Sequence of chain 1.A:
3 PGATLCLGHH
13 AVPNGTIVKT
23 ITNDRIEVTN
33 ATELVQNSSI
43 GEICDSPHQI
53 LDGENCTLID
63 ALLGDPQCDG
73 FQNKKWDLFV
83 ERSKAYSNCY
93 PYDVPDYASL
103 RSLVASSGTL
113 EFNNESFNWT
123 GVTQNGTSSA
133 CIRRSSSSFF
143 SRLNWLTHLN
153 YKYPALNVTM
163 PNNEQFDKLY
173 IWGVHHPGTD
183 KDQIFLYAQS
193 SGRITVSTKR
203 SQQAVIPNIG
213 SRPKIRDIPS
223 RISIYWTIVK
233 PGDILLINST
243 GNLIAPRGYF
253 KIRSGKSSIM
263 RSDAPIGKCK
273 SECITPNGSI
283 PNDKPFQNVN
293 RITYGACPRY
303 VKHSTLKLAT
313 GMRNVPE

Sequence of chain 2.A:
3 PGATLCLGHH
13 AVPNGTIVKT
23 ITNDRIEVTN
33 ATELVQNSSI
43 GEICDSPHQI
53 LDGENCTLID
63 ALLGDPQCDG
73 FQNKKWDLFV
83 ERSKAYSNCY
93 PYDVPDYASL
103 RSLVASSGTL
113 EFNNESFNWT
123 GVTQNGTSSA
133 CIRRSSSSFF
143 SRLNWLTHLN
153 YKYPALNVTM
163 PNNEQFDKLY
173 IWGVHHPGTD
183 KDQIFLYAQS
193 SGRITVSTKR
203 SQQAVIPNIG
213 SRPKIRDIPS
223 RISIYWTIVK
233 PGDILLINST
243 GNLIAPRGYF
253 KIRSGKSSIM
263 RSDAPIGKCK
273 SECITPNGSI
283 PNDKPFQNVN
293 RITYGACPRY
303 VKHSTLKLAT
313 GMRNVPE

This protein binds this small molecule.
Small molecule (SMILES): CC(=O)N[C@H]1[C@H](O[C@H]2[C@H](O)[C@@H](NC(C)=O)CO[C@@H]2CO)O[C@H](CO)[C@@H](O[C@@H]2O[C@H](CO)[C@@H](O)[C@H](O)[C@@H]2O)[C@@H]1O

Binding-site contacts:
Ligand atom C8 contacts residue THR181 of chain 2.A at 3.7 Å.
Ligand atom C2 contacts residue ASN159 of chain 1.A at 2.5 Å.
Ligand atom O5 contacts residue LEU238 of chain 1.A at 4.2 Å.
Ligand atom C2 contacts residue SER213 of chain 2.A at 4.1 Å.
Ligand atom O7 contacts residue LYS216 of chain 2.A at 2.8 Å (salt-bridge).
Ligand atom C7 contacts residue NAG1 of chain 1.D at 4.0 Å.
Ligand atom O7 contacts residue ARG214 of chain 2.A at 4.3 Å.
Ligand atom C7 contacts residue ASN159 of chain 1.A at 3.9 Å.
Ligand atom C2 contacts residue LYS216 of chain 2.A at 3.5 Å.
Ligand atom O7 contacts residue ASN159 of chain 1.A at 4.3 Å.
Ligand atom C8 contacts residue NAG1 of chain 1.D at 4.1 Å.
Ligand atom C4 contacts residue LYS216 of chain 2.A at 3.7 Å.
Ligand atom N2 contacts residue SER213 of chain 2.A at 3.0 Å (h-bond).
Ligand atom C1 contacts residue SER213 of chain 2.A at 4.2 Å.
Ligand atom C7 contacts residue SER213 of chain 2.A at 3.6 Å.
Ligand atom C7 contacts residue LYS216 of chain 2.A at 3.8 Å.
Ligand atom C3 contacts residue ASN159 of chain 1.A at 3.8 Å.
Ligand atom C5 contacts residue THR161 of chain 1.A at 4.3 Å.
Ligand atom C5 contacts residue ASN159 of chain 1.A at 3.6 Å.
Ligand atom C5 contacts residue LYS216 of chain 2.A at 3.4 Å.
Ligand atom N2 contacts residue ASN159 of chain 1.A at 3.0 Å (h-bond).
Ligand atom C8 contacts residue SER213 of chain 2.A at 3.3 Å.
Ligand atom O6 contacts residue THR161 of chain 1.A at 3.9 Å.
Ligand atom O6 contacts residue LYS216 of chain 2.A at 3.0 Å (salt-bridge).
Ligand atom C7 contacts residue PRO215 of chain 2.A at 4.2 Å (hydrophobic).
Ligand atom O7 contacts residue PRO215 of chain 2.A at 3.5 Å.
Ligand atom C3 contacts residue LYS216 of chain 2.A at 3.8 Å.
Ligand atom O5 contacts residue LYS216 of chain 2.A at 2.5 Å (salt-bridge).
Ligand atom C6 contacts residue THR161 of chain 1.A at 3.2 Å.
Ligand atom O3 contacts residue LYS216 of chain 2.A at 3.0 Å (salt-bridge).
Ligand atom C8 contacts residue ILE236 of chain 1.A at 3.7 Å (hydrophobic).
Ligand atom C8 contacts residue LYS216 of chain 2.A at 4.3 Å.
Ligand atom O5 contacts residue ASN159 of chain 1.A at 2.2 Å (h-bond).
Ligand atom O4 contacts residue LYS216 of chain 2.A at 3.1 Å (salt-bridge).
Ligand atom O7 contacts residue NAG1 of chain 1.D at 3.9 Å.
Ligand atom C1 contacts residue ASN159 of chain 1.A at 1.4 Å.
Ligand atom C1 contacts residue LYS216 of chain 2.A at 3.2 Å.
Ligand atom C8 contacts residue PRO215 of chain 2.A at 4.0 Å (hydrophobic).
Ligand atom C6 contacts residue LYS216 of chain 2.A at 3.7 Å.
Ligand atom C4 contacts residue ASN159 of chain 1.A at 4.2 Å.